Binding-site contacts:
Ligand atom C6 contacts residue THR24 of chain 1.B at 4.2 Å.
Ligand atom O5 contacts residue THR24 of chain 1.B at 2.3 Å (h-bond).
Ligand atom O3 contacts residue THR24 of chain 1.B at 4.2 Å.
Ligand atom C3 contacts residue HIS48 of chain 1.B at 3.9 Å.
Ligand atom O2 contacts residue THR24 of chain 1.B at 3.7 Å.
Ligand atom O4 contacts residue HIS48 of chain 1.B at 4.0 Å.
Ligand atom C1 contacts residue SER23 of chain 1.B at 4.2 Å.
Ligand atom C2 contacts residue SER23 of chain 1.B at 4.0 Å.
Ligand atom C5 contacts residue THR24 of chain 1.B at 2.8 Å.
Ligand atom C1 contacts residue THR3 of chain 1.B at 3.9 Å.
Ligand atom O5 contacts residue THR3 of chain 1.B at 3.3 Å (h-bond).
Ligand atom C1 contacts residue THR24 of chain 1.B at 1.4 Å.
Ligand atom C2 contacts residue THR24 of chain 1.B at 2.4 Å.
Ligand atom C3 contacts residue THR24 of chain 1.B at 2.9 Å.
Ligand atom C4 contacts residue THR24 of chain 1.B at 3.4 Å.
Ligand atom O3 contacts residue HIS48 of chain 1.B at 4.0 Å.
Ligand atom O4 contacts residue THR24 of chain 1.B at 4.4 Å.

The protein below binds the small molecule below.
Small molecule (SMILES): OC[C@H]1O[C@H](O)[C@@H](O)[C@@H](O)[C@@H]1O

Sequence of chain 1.B:
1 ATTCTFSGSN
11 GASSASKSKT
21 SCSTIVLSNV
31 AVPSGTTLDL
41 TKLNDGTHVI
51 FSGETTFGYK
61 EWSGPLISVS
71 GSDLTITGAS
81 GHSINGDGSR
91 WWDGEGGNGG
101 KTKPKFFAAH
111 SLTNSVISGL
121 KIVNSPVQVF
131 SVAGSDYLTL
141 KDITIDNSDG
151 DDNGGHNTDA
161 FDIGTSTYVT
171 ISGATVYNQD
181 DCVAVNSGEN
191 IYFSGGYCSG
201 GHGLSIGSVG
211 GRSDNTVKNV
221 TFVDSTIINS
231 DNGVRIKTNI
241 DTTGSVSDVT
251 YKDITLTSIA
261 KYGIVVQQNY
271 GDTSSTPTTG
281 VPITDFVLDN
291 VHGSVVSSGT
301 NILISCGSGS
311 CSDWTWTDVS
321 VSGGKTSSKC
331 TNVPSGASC